This small molecule binds to this protein.
Small molecule (SMILES): Nc1ncnc2c1ncn2[C@@H]1O[C@H](COO[C@@H]2C[C@@H](CO[P](=O)(O)O[C@H]3[C@@H](O)[C@H](n4cnc5c(N)ncnc54)O[C@@H]3COP(=O)=O)O[C@H]2n2ccc(=O)[nH]c2=O)[C@@H](OOP(O)OC[C@H]2O[C@@H](n3ccc(=O)[nH]c3=O)[C@H](O)[C@@H]2O)[C@H]1O.Op1oo1

Binding-site contacts:
Ligand atom N9 contacts residue TRP47 of chain 60.D at 3.9 Å.
Ligand atom C2 contacts residue TRP47 of chain 60.D at 4.2 Å (hydrophobic).
Ligand atom N1 contacts residue THR48 of chain 60.D at 4.0 Å.
Ligand atom N7 contacts residue TRP47 of chain 60.D at 3.7 Å.
Ligand atom O4' contacts residue LYS143 of chain 60.D at 4.1 Å.
Ligand atom C4 contacts residue TRP47 of chain 60.D at 3.9 Å (hydrophobic).
Ligand atom OP2 contacts residue VAL178 of chain 60.E at 4.5 Å.
Ligand atom C5' contacts residue VAL178 of chain 60.E at 4.5 Å (hydrophobic).
Ligand atom N6 contacts residue THR48 of chain 60.D at 3.3 Å (h-bond).
Ligand atom O4' contacts residue TRP47 of chain 60.D at 4.1 Å.
Ligand atom OP2 contacts residue GLY49 of chain 60.E at 4.2 Å.
Ligand atom N1 contacts residue TRP47 of chain 60.D at 4.3 Å.
Ligand atom N3 contacts residue TRP47 of chain 60.D at 4.1 Å.
Ligand atom C1' contacts residue TRP47 of chain 60.D at 4.3 Å (hydrophobic).
Ligand atom C5 contacts residue TRP47 of chain 60.D at 3.8 Å (hydrophobic).
Ligand atom N6 contacts residue TRP47 of chain 60.D at 3.8 Å.
Ligand atom C6 contacts residue THR48 of chain 60.D at 4.2 Å.
Ligand atom C6 contacts residue TRP47 of chain 60.D at 3.9 Å (hydrophobic).
Ligand atom N6 contacts residue TYR50 of chain 60.D at 4.2 Å.
Ligand atom C8 contacts residue TRP47 of chain 60.D at 3.8 Å (hydrophobic).

Sequence of chain 60.E:
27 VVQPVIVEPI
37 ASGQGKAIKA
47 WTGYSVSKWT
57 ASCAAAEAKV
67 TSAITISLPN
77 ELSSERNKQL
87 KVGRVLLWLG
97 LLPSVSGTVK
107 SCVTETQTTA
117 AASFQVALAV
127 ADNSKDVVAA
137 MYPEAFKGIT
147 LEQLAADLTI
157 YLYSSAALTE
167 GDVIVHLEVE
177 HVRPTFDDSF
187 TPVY

Sequence of chain 60.D:
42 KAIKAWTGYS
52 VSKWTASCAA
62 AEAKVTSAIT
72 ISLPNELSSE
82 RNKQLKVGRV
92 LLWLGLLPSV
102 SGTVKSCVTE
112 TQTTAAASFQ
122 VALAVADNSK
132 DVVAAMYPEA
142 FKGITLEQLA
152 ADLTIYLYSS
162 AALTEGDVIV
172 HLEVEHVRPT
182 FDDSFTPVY